The protein below binds the small molecule below.
Small molecule (SMILES): CN(C)[C@H]1CCc2nc(NC(=O)c3cccc([C@H]4CCCN4C(=O)Nc4cccc(C#N)c4)c3)sc2C1

Sequence of chain 1.A:
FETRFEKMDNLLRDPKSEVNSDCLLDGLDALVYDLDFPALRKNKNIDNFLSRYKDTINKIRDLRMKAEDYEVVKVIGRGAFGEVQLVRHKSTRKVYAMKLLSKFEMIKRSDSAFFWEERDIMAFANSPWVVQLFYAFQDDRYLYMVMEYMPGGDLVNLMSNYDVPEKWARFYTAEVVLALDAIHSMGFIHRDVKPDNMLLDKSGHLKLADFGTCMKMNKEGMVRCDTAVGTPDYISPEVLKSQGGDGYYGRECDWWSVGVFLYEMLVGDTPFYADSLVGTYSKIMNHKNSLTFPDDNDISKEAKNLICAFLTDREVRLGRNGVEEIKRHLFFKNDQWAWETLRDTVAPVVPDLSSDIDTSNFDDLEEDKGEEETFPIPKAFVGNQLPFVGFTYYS

Binding-site contacts:
Ligand atom C17 contacts residue GLY85 of chain 1.A at 3.8 Å.
Ligand atom C6 contacts residue PHE120 of chain 1.A at 3.7 Å (hydrophobic).
Ligand atom C28 contacts residue VAL90 of chain 1.A at 3.7 Å (hydrophobic).
Ligand atom C36 contacts residue ASP117 of chain 1.A at 3.6 Å.
Ligand atom C14 contacts residue GLY85 of chain 1.A at 3.5 Å.
Ligand atom C16 contacts residue GLY85 of chain 1.A at 3.6 Å.
Ligand atom C14 contacts residue GLY88 of chain 1.A at 3.8 Å.
Ligand atom O20 contacts residue LEU107 of chain 1.A at 3.5 Å.
Ligand atom N25 contacts residue VAL90 of chain 1.A at 3.6 Å.
Ligand atom O26 contacts residue LYS105 of chain 1.A at 3.5 Å (salt-bridge).
Ligand atom C32 contacts residue ALA215 of chain 1.A at 3.5 Å (hydrophobic).
Ligand atom C15 contacts residue LYS105 of chain 1.A at 3.7 Å.
Ligand atom N34 contacts residue ALA103 of chain 1.A at 3.5 Å.
Ligand atom C31 contacts residue ALA215 of chain 1.A at 3.7 Å (hydrophobic).
Ligand atom C6 contacts residue GLY218 of chain 1.A at 3.5 Å.
Ligand atom C24 contacts residue VAL90 of chain 1.A at 3.6 Å (hydrophobic).
Ligand atom C4 contacts residue PHE120 of chain 1.A at 3.7 Å (hydrophobic).
Ligand atom C18 contacts residue LEU107 of chain 1.A at 3.8 Å (hydrophobic).
Ligand atom C21 contacts residue ARG84 of chain 1.A at 3.7 Å.
Ligand atom C37 contacts residue ASP117 of chain 1.A at 3.2 Å.
Ligand atom O20 contacts residue PHE87 of chain 1.A at 2.9 Å (h-bond).
Ligand atom C2 contacts residue PHE120 of chain 1.A at 3.6 Å (hydrophobic).
Ligand atom C17 contacts residue LYS105 of chain 1.A at 3.7 Å.
Ligand atom C8 contacts residue ASP117 of chain 1.A at 3.6 Å.
Ligand atom C31 contacts residue MET153 of chain 1.A at 3.6 Å (hydrophobic).
Ligand atom C9 contacts residue PHE87 of chain 1.A at 3.7 Å (hydrophobic).
Ligand atom N10 contacts residue ASP117 of chain 1.A at 2.8 Å (salt-bridge).
Ligand atom S3 contacts residue PHE120 of chain 1.A at 3.7 Å.
Ligand atom N1 contacts residue PHE120 of chain 1.A at 3.6 Å.
Ligand atom C15 contacts residue GLY85 of chain 1.A at 3.7 Å.
Ligand atom S3 contacts residue PHE87 of chain 1.A at 3.4 Å.
Ligand atom C13 contacts residue GLY85 of chain 1.A at 3.7 Å.
Ligand atom N34 contacts residue ILE82 of chain 1.A at 3.5 Å.
Ligand atom N34 contacts residue TYR155 of chain 1.A at 3.3 Å.
Ligand atom C13 contacts residue VAL90 of chain 1.A at 3.4 Å (hydrophobic).
Ligand atom C33 contacts residue ALA103 of chain 1.A at 3.6 Å (hydrophobic).
Ligand atom O20 contacts residue ALA86 of chain 1.A at 3.6 Å (h-bond).
Ligand atom N34 contacts residue MET156 of chain 1.A at 3.2 Å (h-bond).
Ligand atom C5 contacts residue PHE120 of chain 1.A at 3.5 Å (hydrophobic).
Ligand atom C16 contacts residue LYS105 of chain 1.A at 3.6 Å.